Sequence of chain 1.A:
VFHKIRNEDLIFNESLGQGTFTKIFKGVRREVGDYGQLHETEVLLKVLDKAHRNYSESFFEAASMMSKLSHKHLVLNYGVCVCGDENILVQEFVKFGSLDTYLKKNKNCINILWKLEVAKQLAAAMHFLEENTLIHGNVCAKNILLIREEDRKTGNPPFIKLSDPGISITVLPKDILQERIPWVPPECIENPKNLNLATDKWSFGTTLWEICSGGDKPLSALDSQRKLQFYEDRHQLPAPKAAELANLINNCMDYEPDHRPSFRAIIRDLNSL

The small molecule below binds the protein below.
Small molecule (SMILES): Nc1nc(Nc2ccc(S(N)(=O)=O)cc2)nn1C(=O)Nc1ccc(-c2ccc(OCc3ccccc3)c(C(=O)O)c2)cc1

Binding-site contacts:
Ligand atom N2 contacts residue VAL94 of chain 1.A at 2.9 Å (h-bond).
Ligand atom C20 contacts residue ASN143 of chain 1.A at 3.0 Å.
Ligand atom C6 contacts residue GLY97 of chain 1.A at 3.3 Å.
Ligand atom O4 contacts residue GLY19 of chain 1.A at 3.6 Å.
Ligand atom C26 contacts residue CYS140 of chain 1.A at 3.6 Å (hydrophobic).
Ligand atom O4 contacts residue THR22 of chain 1.A at 3.4 Å (h-bond).
Ligand atom O6 contacts residue ARG180 of chain 1.A at 3.6 Å.
Ligand atom C20 contacts residue LYS142 of chain 1.A at 3.6 Å.
Ligand atom C5 contacts residue LYS95 of chain 1.A at 3.4 Å.
Ligand atom N4 contacts residue PHE93 of chain 1.A at 3.3 Å.
Ligand atom N3 contacts residue GLU92 of chain 1.A at 2.9 Å (salt-bridge).
Ligand atom C7 contacts residue GLY97 of chain 1.A at 3.6 Å.
Ligand atom C22 contacts residue GLY19 of chain 1.A at 3.6 Å.
Ligand atom N4 contacts residue VAL94 of chain 1.A at 2.6 Å (h-bond).
Ligand atom C6 contacts residue PHE93 of chain 1.A at 3.6 Å (hydrophobic).
Ligand atom C6 contacts residue VAL94 of chain 1.A at 3.3 Å (hydrophobic).
Ligand atom C1 contacts residue GLU92 of chain 1.A at 3.6 Å.
Ligand atom O5 contacts residue GLY19 of chain 1.A at 3.4 Å.
Ligand atom O3 contacts residue GLN91 of chain 1.A at 3.1 Å (h-bond).
Ligand atom C5 contacts residue GLY97 of chain 1.A at 3.4 Å.
Ligand atom C23 contacts residue ARG180 of chain 1.A at 3.5 Å.
Ligand atom C27 contacts residue ARG180 of chain 1.A at 3.6 Å.
Ligand atom C9 contacts residue LEU145 of chain 1.A at 3.4 Å (hydrophobic).
Ligand atom C13 contacts residue SER98 of chain 1.A at 3.6 Å.
Ligand atom N3 contacts residue GLN91 of chain 1.A at 3.0 Å (h-bond).
Ligand atom C15 contacts residue LYS142 of chain 1.A at 3.4 Å.
Ligand atom O4 contacts residue THR20 of chain 1.A at 3.6 Å.
Ligand atom C15 contacts residue ASN143 of chain 1.A at 3.2 Å.
Ligand atom O3 contacts residue LEU145 of chain 1.A at 3.6 Å.
Ligand atom C21 contacts residue ASN143 of chain 1.A at 3.4 Å.
Ligand atom C2 contacts residue VAL94 of chain 1.A at 3.5 Å (hydrophobic).
Ligand atom N1 contacts residue LEU44 of chain 1.A at 3.4 Å.
Ligand atom O3 contacts residue LYS46 of chain 1.A at 2.6 Å (salt-bridge).
Ligand atom C14 contacts residue SER98 of chain 1.A at 3.6 Å.
Ligand atom C5 contacts residue PHE93 of chain 1.A at 3.4 Å (hydrophobic).
Ligand atom C14 contacts residue LYS142 of chain 1.A at 3.6 Å.
Ligand atom C1 contacts residue LEU44 of chain 1.A at 3.3 Å (hydrophobic).
Ligand atom O5 contacts residue THR20 of chain 1.A at 3.0 Å (h-bond).
Ligand atom N3 contacts residue LEU44 of chain 1.A at 3.5 Å.
Ligand atom C5 contacts residue VAL94 of chain 1.A at 3.0 Å (hydrophobic).